The protein below binds the small molecule below.
Small molecule (SMILES): CC(=O)N[C@H]1[C@H](O[C@H]2[C@H](O)[C@@H](NC(C)=O)CO[C@@H]2CO)O[C@H](CO)[C@@H](O)[C@@H]1O

Binding-site contacts:
Ligand atom C5 contacts residue GLN163 of chain 1.A at 4.2 Å.
Ligand atom C1 contacts residue GLN163 of chain 1.A at 3.8 Å.
Ligand atom C5 contacts residue ASN236 of chain 1.A at 3.6 Å.
Ligand atom N2 contacts residue ASN236 of chain 1.A at 2.9 Å (h-bond).
Ligand atom C1 contacts residue ASN236 of chain 1.A at 1.4 Å.
Ligand atom C3 contacts residue ASN236 of chain 1.A at 3.8 Å.
Ligand atom C4 contacts residue ASN236 of chain 1.A at 4.2 Å.
Ligand atom O5 contacts residue ASN236 of chain 1.A at 2.3 Å (h-bond).
Ligand atom O5 contacts residue GLN163 of chain 1.A at 4.0 Å.
Ligand atom C7 contacts residue ASN236 of chain 1.A at 3.7 Å.
Ligand atom O7 contacts residue ASN236 of chain 1.A at 4.0 Å.
Ligand atom C8 contacts residue GLN163 of chain 1.A at 4.1 Å.
Ligand atom C2 contacts residue ASN236 of chain 1.A at 2.5 Å.

Sequence of chain 1.A:
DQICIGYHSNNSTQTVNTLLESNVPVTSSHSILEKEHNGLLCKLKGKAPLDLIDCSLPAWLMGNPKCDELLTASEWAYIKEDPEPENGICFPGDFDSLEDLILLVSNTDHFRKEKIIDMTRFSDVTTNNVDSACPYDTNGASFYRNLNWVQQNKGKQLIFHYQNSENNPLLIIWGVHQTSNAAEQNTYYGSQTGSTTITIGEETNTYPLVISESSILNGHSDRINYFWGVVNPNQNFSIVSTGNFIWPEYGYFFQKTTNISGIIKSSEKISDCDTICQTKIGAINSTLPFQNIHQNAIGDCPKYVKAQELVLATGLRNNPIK